Sequence of chain 1.C:
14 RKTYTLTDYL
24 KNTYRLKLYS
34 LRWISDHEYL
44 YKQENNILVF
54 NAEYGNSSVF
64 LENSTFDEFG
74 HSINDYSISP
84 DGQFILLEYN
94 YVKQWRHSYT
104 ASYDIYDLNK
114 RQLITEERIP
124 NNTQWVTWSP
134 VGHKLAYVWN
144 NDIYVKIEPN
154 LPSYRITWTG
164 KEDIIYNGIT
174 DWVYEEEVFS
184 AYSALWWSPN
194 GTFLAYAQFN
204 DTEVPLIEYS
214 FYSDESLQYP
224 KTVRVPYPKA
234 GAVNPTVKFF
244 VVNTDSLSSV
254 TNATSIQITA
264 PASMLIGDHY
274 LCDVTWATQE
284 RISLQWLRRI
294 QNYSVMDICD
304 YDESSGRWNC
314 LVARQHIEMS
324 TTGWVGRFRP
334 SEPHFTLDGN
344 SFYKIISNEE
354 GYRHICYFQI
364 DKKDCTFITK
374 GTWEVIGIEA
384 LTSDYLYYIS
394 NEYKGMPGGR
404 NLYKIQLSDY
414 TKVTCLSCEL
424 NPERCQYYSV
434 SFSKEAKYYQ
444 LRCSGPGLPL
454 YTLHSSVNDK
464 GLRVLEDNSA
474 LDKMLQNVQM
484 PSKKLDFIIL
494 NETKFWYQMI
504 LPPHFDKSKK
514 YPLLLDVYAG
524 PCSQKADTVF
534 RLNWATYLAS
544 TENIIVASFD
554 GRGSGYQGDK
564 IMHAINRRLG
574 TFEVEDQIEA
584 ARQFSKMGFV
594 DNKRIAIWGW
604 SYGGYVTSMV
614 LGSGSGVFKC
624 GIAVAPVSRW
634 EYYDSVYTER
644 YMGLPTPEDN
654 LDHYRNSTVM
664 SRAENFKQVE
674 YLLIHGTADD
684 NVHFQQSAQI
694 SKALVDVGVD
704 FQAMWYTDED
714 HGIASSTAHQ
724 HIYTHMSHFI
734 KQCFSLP

This small molecule binds to this protein.
Small molecule (SMILES): CC(=O)N[C@H]1[C@H](O[C@H]2[C@H](O)[C@@H](NC(C)=O)CO[C@@H]2CO)O[C@H](CO)[C@@H](O)[C@@H]1O

Binding-site contacts:
Ligand atom C8 contacts residue GLN201 of chain 1.C at 3.9 Å.
Ligand atom O5 contacts residue THR205 of chain 1.C at 3.8 Å.
Ligand atom O6 contacts residue GLU206 of chain 1.C at 2.8 Å (salt-bridge).
Ligand atom C6 contacts residue GLU206 of chain 1.C at 3.6 Å.
Ligand atom O7 contacts residue THR205 of chain 1.C at 4.0 Å.
Ligand atom C7 contacts residue ILE168 of chain 1.C at 4.2 Å (hydrophobic).
Ligand atom C5 contacts residue THR205 of chain 1.C at 3.9 Å.
Ligand atom C1 contacts residue ASN203 of chain 1.C at 1.5 Å.
Ligand atom C8 contacts residue ILE168 of chain 1.C at 4.0 Å (hydrophobic).
Ligand atom C2 contacts residue ASN203 of chain 1.C at 2.5 Å.
Ligand atom O7 contacts residue LYS241 of chain 1.C at 3.9 Å.
Ligand atom C5 contacts residue ASN203 of chain 1.C at 3.7 Å.
Ligand atom C6 contacts residue THR205 of chain 1.C at 4.5 Å.
Ligand atom O5 contacts residue ASN203 of chain 1.C at 2.4 Å (h-bond).
Ligand atom C4 contacts residue ASN203 of chain 1.C at 4.3 Å.
Ligand atom N2 contacts residue ILE168 of chain 1.C at 3.9 Å.
Ligand atom C8 contacts residue ASN203 of chain 1.C at 4.5 Å.
Ligand atom C1 contacts residue THR205 of chain 1.C at 3.5 Å.
Ligand atom O6 contacts residue THR205 of chain 1.C at 3.9 Å.
Ligand atom O7 contacts residue ASN203 of chain 1.C at 3.0 Å (h-bond).
Ligand atom C7 contacts residue ASN203 of chain 1.C at 3.2 Å.
Ligand atom C8 contacts residue GLU206 of chain 1.C at 3.7 Å.
Ligand atom C3 contacts residue ASN203 of chain 1.C at 3.8 Å.
Ligand atom O7 contacts residue GLN201 of chain 1.C at 4.3 Å.
Ligand atom N2 contacts residue ASN203 of chain 1.C at 2.9 Å (h-bond).